This protein binds this small molecule.
Small molecule (SMILES): CCCC[Sn](CCCC)CCCC

Sequence of chain 1.B:
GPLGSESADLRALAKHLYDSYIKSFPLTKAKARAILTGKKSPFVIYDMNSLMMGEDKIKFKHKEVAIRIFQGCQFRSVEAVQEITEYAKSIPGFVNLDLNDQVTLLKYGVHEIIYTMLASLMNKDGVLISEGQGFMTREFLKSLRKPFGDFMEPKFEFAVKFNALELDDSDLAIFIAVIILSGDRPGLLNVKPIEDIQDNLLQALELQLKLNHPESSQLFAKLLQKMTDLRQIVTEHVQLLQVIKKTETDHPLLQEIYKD

Binding-site contacts:
Ligand atom C3 contacts residue VAL138 of chain 1.B at 4.3 Å (hydrophobic).
Ligand atom C7 contacts residue CYS84 of chain 1.B at 3.6 Å (hydrophobic).
Ligand atom C4 contacts residue LEU152 of chain 1.B at 3.6 Å (hydrophobic).
Ligand atom C7 contacts residue ILE80 of chain 1.B at 4.0 Å (hydrophobic).
Ligand atom C7 contacts residue MET163 of chain 1.B at 3.2 Å (hydrophobic).
Ligand atom C8 contacts residue MET163 of chain 1.B at 4.3 Å (hydrophobic).
Ligand atom C4 contacts residue MET163 of chain 1.B at 3.6 Å (hydrophobic).
Ligand atom C2 contacts residue CYS84 of chain 1.B at 2.2 Å (hydrophobic).
Ligand atom C10 contacts residue CYS84 of chain 1.B at 3.4 Å (hydrophobic).
Ligand atom C3 contacts residue MET163 of chain 1.B at 4.2 Å (hydrophobic).
Ligand atom C11 contacts residue HIS248 of chain 1.B at 4.4 Å.
Ligand atom C9 contacts residue PHE162 of chain 1.B at 3.5 Å (hydrophobic).
Ligand atom C8 contacts residue CYS84 of chain 1.B at 3.6 Å (hydrophobic).
Ligand atom C5 contacts residue VAL138 of chain 1.B at 3.7 Å (hydrophobic).
Ligand atom C11 contacts residue PHE162 of chain 1.B at 4.2 Å (hydrophobic).
Ligand atom C12 contacts residue PHE162 of chain 1.B at 3.5 Å (hydrophobic).
Ligand atom SN1 contacts residue CYS84 of chain 1.B at 2.1 Å.
Ligand atom C12 contacts residue TYR126 of chain 1.B at 3.1 Å (hydrophobic).
Ligand atom C9 contacts residue PHE159 of chain 1.B at 4.2 Å (hydrophobic).
Ligand atom C5 contacts residue MET163 of chain 1.B at 2.4 Å (hydrophobic).
Ligand atom C6 contacts residue MET163 of chain 1.B at 2.7 Å (hydrophobic).
Ligand atom C7 contacts residue LEU152 of chain 1.B at 3.9 Å (hydrophobic).
Ligand atom C12 contacts residue CYS84 of chain 1.B at 3.3 Å (hydrophobic).
Ligand atom C4 contacts residue CYS84 of chain 1.B at 4.3 Å (hydrophobic).
Ligand atom C13 contacts residue PHE162 of chain 1.B at 2.5 Å (hydrophobic).
Ligand atom C12 contacts residue HIS248 of chain 1.B at 4.2 Å.
Ligand atom C9 contacts residue PHE81 of chain 1.B at 4.1 Å (hydrophobic).
Ligand atom C10 contacts residue MET163 of chain 1.B at 3.8 Å (hydrophobic).
Ligand atom C11 contacts residue CYS84 of chain 1.B at 4.1 Å (hydrophobic).
Ligand atom C13 contacts residue HIS248 of chain 1.B at 2.9 Å.
Ligand atom C6 contacts residue CYS84 of chain 1.B at 3.5 Å (hydrophobic).
Ligand atom C10 contacts residue TYR126 of chain 1.B at 3.3 Å (hydrophobic).
Ligand atom C5 contacts residue LEU152 of chain 1.B at 3.4 Å (hydrophobic).
Ligand atom C11 contacts residue TYR126 of chain 1.B at 2.4 Å (hydrophobic).
Ligand atom C13 contacts residue TYR126 of chain 1.B at 3.1 Å (hydrophobic).
Ligand atom SN1 contacts residue MET163 of chain 1.B at 3.9 Å.
Ligand atom C8 contacts residue PHE162 of chain 1.B at 3.3 Å (hydrophobic).
Ligand atom C11 contacts residue MET163 of chain 1.B at 3.8 Å (hydrophobic).
Ligand atom C3 contacts residue CYS84 of chain 1.B at 3.7 Å (hydrophobic).
Ligand atom C4 contacts residue VAL138 of chain 1.B at 3.9 Å (hydrophobic).